This protein binds this small molecule.
Small molecule (SMILES): CCN1C[C@]2(COC(=O)c3ccccc3N3C(=O)C[C@H](C)C3=O)CC[C@H](OC)[C@@]34[C@@H]5C[C@H]6[C@H](OC)[C@@H]5[C@](O)(C[C@@H]6OC)[C@@](O)([C@@H](OC)[C@H]23)[C@@H]14

Sequence of chain 1.J:
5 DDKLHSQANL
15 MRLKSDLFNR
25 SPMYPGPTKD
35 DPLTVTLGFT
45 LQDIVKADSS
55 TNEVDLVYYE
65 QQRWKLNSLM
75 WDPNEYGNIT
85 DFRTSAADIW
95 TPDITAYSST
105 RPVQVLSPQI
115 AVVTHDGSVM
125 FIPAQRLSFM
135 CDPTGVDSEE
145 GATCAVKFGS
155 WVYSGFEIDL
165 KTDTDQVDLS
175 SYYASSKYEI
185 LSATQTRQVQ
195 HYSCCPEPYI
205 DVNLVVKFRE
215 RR

Sequence of chain 1.I:
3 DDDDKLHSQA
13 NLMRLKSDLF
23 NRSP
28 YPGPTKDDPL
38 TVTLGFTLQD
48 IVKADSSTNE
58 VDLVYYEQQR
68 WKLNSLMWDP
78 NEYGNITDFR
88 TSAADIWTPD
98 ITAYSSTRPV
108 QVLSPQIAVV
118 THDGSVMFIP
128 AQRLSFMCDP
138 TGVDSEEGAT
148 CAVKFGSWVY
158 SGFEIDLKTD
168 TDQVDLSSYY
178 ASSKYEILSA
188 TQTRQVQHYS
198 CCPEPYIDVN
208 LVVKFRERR

Binding-site contacts:
Ligand atom C21 contacts residue SER154 of chain 1.J at 3.6 Å.
Ligand atom O27 contacts residue ILE126 of chain 1.I at 3.5 Å.
Ligand atom O11 contacts residue LYS151 of chain 1.J at 3.8 Å.
Ligand atom C33 contacts residue TYR203 of chain 1.J at 3.7 Å (hydrophobic).
Ligand atom C22 contacts residue TYR203 of chain 1.J at 3.5 Å (hydrophobic).
Ligand atom C25 contacts residue TRP155 of chain 1.J at 3.3 Å (hydrophobic).
Ligand atom O11 contacts residue TYR101 of chain 1.J at 3.6 Å.
Ligand atom C9 contacts residue SER175 of chain 1.I at 3.7 Å.
Ligand atom O38 contacts residue CYS198 of chain 1.J at 3.8 Å.
Ligand atom C8 contacts residue TYR63 of chain 1.I at 3.8 Å (hydrophobic).
Ligand atom C12 contacts residue TYR101 of chain 1.J at 2.9 Å (hydrophobic).
Ligand atom C2 contacts residue TYR101 of chain 1.J at 3.4 Å (hydrophobic).
Ligand atom O8 contacts residue SER175 of chain 1.I at 3.1 Å (h-bond).
Ligand atom C12 contacts residue SER102 of chain 1.J at 3.6 Å.
Ligand atom C29 contacts residue TYR196 of chain 1.J at 3.8 Å (hydrophobic).
Ligand atom C36 contacts residue ILE126 of chain 1.I at 3.8 Å (hydrophobic).
Ligand atom C2 contacts residue TYR196 of chain 1.J at 3.2 Å (hydrophobic).
Ligand atom C24 contacts residue TRP155 of chain 1.J at 3.1 Å (hydrophobic).
Ligand atom C22 contacts residue TRP155 of chain 1.J at 3.3 Å (hydrophobic).
Ligand atom C4 contacts residue GLN194 of chain 1.J at 3.7 Å.
Ligand atom C1 contacts residue TYR196 of chain 1.J at 3.8 Å (hydrophobic).
Ligand atom O13 contacts residue TYR63 of chain 1.I at 3.0 Å (h-bond).
Ligand atom O19 contacts residue TRP155 of chain 1.J at 3.0 Å (h-bond).
Ligand atom C4 contacts residue LYS151 of chain 1.J at 3.3 Å.
Ligand atom N23 contacts residue TRP155 of chain 1.J at 2.9 Å (h-bond).
Ligand atom C3 contacts residue TYR196 of chain 1.J at 3.6 Å (hydrophobic).
Ligand atom C5 contacts residue LYS151 of chain 1.J at 3.4 Å.
Ligand atom C12 contacts residue GLN46 of chain 1.I at 3.1 Å.
Ligand atom C21 contacts residue TRP155 of chain 1.J at 3.7 Å (hydrophobic).
Ligand atom C15 contacts residue TRP155 of chain 1.J at 3.8 Å (hydrophobic).
Ligand atom C1 contacts residue TYR101 of chain 1.J at 3.4 Å (hydrophobic).
Ligand atom O8 contacts residue TYR63 of chain 1.I at 3.8 Å.
Ligand atom C30 contacts residue TYR196 of chain 1.J at 3.8 Å (hydrophobic).
Ligand atom C22 contacts residue TYR157 of chain 1.J at 3.4 Å (hydrophobic).
Ligand atom C23 contacts residue TRP155 of chain 1.J at 3.4 Å (hydrophobic).
Ligand atom C13 contacts residue TYR101 of chain 1.J at 3.5 Å (hydrophobic).
Ligand atom C25 contacts residue ILE126 of chain 1.I at 3.8 Å (hydrophobic).
Ligand atom C22 contacts residue VAL156 of chain 1.J at 3.5 Å (hydrophobic).
Ligand atom O13 contacts residue TYR101 of chain 1.J at 3.3 Å.
Ligand atom C21 contacts residue TYR101 of chain 1.J at 3.6 Å (hydrophobic).